Binding-site contacts:
Ligand atom C27 contacts residue GLU155 of chain 1.B at 3.3 Å.
Ligand atom C14 contacts residue MET102 of chain 1.B at 3.6 Å (hydrophobic).
Ligand atom C9 contacts residue ILE171 of chain 1.B at 3.5 Å (hydrophobic).
Ligand atom C25 contacts residue GLY28 of chain 1.B at 3.6 Å.
Ligand atom C21 contacts residue TYR104 of chain 1.B at 3.5 Å (hydrophobic).
Ligand atom C12 contacts residue LYS50 of chain 1.B at 3.7 Å.
Ligand atom C23 contacts residue ILE171 of chain 1.B at 3.7 Å (hydrophobic).
Ligand atom O5 contacts residue GLU155 of chain 1.B at 3.7 Å.
Ligand atom O2 contacts residue CYS105 of chain 1.B at 2.7 Å (h-bond).
Ligand atom O1 contacts residue GLY28 of chain 1.B at 3.3 Å (h-bond).
Ligand atom N1 contacts residue ILE171 of chain 1.B at 3.6 Å.
Ligand atom C11 contacts residue VAL35 of chain 1.B at 3.7 Å (hydrophobic).
Ligand atom O4 contacts residue ASN156 of chain 1.B at 3.5 Å (h-bond).
Ligand atom C8 contacts residue ILE171 of chain 1.B at 3.6 Å (hydrophobic).
Ligand atom C10 contacts residue ILE171 of chain 1.B at 3.5 Å (hydrophobic).
Ligand atom C19 contacts residue GLY108 of chain 1.B at 3.8 Å.
Ligand atom C13 contacts residue ASP172 of chain 1.B at 3.4 Å.
Ligand atom C20 contacts residue GLY108 of chain 1.B at 3.5 Å.
Ligand atom C20 contacts residue CYS105 of chain 1.B at 3.6 Å (hydrophobic).
Ligand atom C24 contacts residue LEU27 of chain 1.B at 3.2 Å (hydrophobic).
Ligand atom N3 contacts residue ALA48 of chain 1.B at 3.5 Å.
Ligand atom C21 contacts residue CYS105 of chain 1.B at 3.5 Å (hydrophobic).
Ligand atom O3 contacts residue GLY28 of chain 1.B at 3.5 Å.
Ligand atom C10 contacts residue VAL35 of chain 1.B at 3.7 Å (hydrophobic).
Ligand atom N3 contacts residue GLU103 of chain 1.B at 2.7 Å (salt-bridge).
Ligand atom O2 contacts residue TYR104 of chain 1.B at 3.2 Å.
Ligand atom C26 contacts residue GLU155 of chain 1.B at 3.8 Å.
Ligand atom C3 contacts residue ILE171 of chain 1.B at 3.6 Å (hydrophobic).
Ligand atom C23 contacts residue ALA48 of chain 1.B at 3.8 Å (hydrophobic).
Ligand atom N2 contacts residue LEU27 of chain 1.B at 3.6 Å.
Ligand atom C15 contacts residue CYS105 of chain 1.B at 3.8 Å (hydrophobic).
Ligand atom C12 contacts residue ASP172 of chain 1.B at 3.2 Å.
Ligand atom O2 contacts residue GLU103 of chain 1.B at 3.6 Å (salt-bridge).
Ligand atom C1 contacts residue GLU155 of chain 1.B at 3.3 Å.
Ligand atom C14 contacts residue ILE171 of chain 1.B at 3.7 Å (hydrophobic).
Ligand atom O4 contacts residue ILE171 of chain 1.B at 3.3 Å.
Ligand atom C15 contacts residue GLU103 of chain 1.B at 3.6 Å.
Ligand atom O1 contacts residue LEU27 of chain 1.B at 3.1 Å (h-bond).
Ligand atom C20 contacts residue TYR104 of chain 1.B at 3.6 Å (hydrophobic).
Ligand atom O4 contacts residue GLU155 of chain 1.B at 2.6 Å (salt-bridge).

The small molecule below binds the protein below.
Small molecule (SMILES): COC(=O)[C@@]1(O)C[C@H]2O[C@]1(C)n1c3ccccc3c3c4c(c5c6ccccc6n2c5c31)C(=O)NC4

Sequence of chain 1.B:
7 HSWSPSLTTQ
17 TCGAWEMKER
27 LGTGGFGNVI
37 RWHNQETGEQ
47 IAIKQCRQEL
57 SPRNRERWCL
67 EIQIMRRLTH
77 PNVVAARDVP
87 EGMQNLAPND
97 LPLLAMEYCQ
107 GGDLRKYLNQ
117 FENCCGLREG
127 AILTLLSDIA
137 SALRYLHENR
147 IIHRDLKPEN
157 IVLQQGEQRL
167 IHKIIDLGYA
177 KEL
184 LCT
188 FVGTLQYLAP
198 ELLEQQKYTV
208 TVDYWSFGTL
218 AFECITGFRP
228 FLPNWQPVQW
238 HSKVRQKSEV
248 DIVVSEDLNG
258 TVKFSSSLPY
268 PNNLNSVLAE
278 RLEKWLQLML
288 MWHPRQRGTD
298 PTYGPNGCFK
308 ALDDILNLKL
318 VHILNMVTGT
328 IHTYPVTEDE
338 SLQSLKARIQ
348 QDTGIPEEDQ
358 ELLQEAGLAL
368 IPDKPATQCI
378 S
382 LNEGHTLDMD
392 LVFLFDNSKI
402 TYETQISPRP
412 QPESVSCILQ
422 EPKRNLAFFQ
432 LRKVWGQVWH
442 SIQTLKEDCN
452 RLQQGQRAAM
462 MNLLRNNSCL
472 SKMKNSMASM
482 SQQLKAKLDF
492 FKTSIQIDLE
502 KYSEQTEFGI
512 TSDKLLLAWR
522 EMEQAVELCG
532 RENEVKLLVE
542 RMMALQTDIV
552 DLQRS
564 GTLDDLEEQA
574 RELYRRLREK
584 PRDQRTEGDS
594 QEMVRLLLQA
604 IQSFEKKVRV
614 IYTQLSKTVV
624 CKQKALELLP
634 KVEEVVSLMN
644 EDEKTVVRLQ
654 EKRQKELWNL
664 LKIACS